Binding-site contacts:
Ligand atom C1 contacts residue ARG224 of chain 26.A at 3.8 Å.
Ligand atom O3S contacts residue THR226 of chain 26.A at 4.0 Å.
Ligand atom C3 contacts residue ARG98 of chain 26.A at 3.2 Å.
Ligand atom C1 contacts residue ARG98 of chain 26.A at 3.2 Å.
Ligand atom N1 contacts residue ARG224 of chain 26.A at 4.2 Å.
Ligand atom S1 contacts residue ARG98 of chain 26.A at 4.4 Å.
Ligand atom C16 contacts residue TRP117 of chain 26.A at 3.7 Å (hydrophobic).
Ligand atom C2 contacts residue ARG224 of chain 26.A at 3.8 Å.
Ligand atom C3 contacts residue TRP117 of chain 26.A at 3.5 Å (hydrophobic).
Ligand atom N1 contacts residue ARG98 of chain 26.A at 4.3 Å.
Ligand atom O1S contacts residue THR226 of chain 26.A at 4.3 Å.
Ligand atom N1 contacts residue TRP117 of chain 26.A at 4.1 Å.
Ligand atom C3 contacts residue ARG224 of chain 26.A at 3.5 Å.
Ligand atom C15 contacts residue ARG224 of chain 26.A at 3.3 Å.
Ligand atom C14 contacts residue ARG224 of chain 26.A at 4.5 Å.
Ligand atom C2 contacts residue ARG98 of chain 26.A at 3.4 Å.
Ligand atom O1S contacts residue ASP228 of chain 26.A at 3.6 Å.
Ligand atom C13 contacts residue ARG224 of chain 26.A at 4.1 Å.
Ligand atom C16 contacts residue ARG224 of chain 26.A at 4.0 Å.
Ligand atom C15 contacts residue TRP117 of chain 26.A at 4.2 Å (hydrophobic).
Ligand atom O1S contacts residue ARG98 of chain 26.A at 3.6 Å.

A protein and the small-molecule ligand that binds it are described below.
Small molecule (SMILES): CCCCCCCCCCCC[N+](C)(C)CCCS(=O)(=O)O

Sequence of chain 26.A:
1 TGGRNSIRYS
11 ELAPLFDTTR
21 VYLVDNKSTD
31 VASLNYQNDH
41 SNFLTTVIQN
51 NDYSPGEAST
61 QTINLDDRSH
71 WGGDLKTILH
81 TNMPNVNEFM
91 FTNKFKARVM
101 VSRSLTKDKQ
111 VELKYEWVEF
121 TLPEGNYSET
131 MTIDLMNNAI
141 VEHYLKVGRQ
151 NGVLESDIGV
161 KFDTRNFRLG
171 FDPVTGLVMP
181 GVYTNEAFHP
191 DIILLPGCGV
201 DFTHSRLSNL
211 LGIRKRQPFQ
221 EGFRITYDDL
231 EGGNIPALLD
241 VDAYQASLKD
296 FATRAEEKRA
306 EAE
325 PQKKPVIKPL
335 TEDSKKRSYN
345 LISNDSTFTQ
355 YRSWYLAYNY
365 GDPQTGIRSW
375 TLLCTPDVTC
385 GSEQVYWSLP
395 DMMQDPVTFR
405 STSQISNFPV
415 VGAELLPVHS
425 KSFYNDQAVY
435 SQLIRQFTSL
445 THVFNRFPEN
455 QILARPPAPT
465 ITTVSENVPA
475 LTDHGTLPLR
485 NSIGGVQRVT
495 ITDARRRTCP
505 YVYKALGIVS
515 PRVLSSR